Binding-site contacts:
Ligand atom CL6 contacts residue LEU144 of chain 1.B at 3.7 Å.
Ligand atom C21 contacts residue SER270 of chain 1.B at 3.7 Å.
Ligand atom C34 contacts residue PHE132 of chain 1.B at 3.7 Å (hydrophobic).
Ligand atom N10 contacts residue GLY164 of chain 1.B at 3.5 Å (h-bond).
Ligand atom N7 contacts residue PRO134 of chain 1.B at 3.2 Å.
Ligand atom O1 contacts residue SER165 of chain 1.B at 3.5 Å (h-bond).
Ligand atom C20 contacts residue SER269 of chain 1.B at 3.5 Å.
Ligand atom CL3 contacts residue TYR137 of chain 1.B at 3.7 Å.
Ligand atom C26 contacts residue PHE132 of chain 1.B at 3.6 Å (hydrophobic).
Ligand atom N9 contacts residue GLY164 of chain 1.B at 3.0 Å (h-bond).
Ligand atom C11 contacts residue ASP162 of chain 1.B at 3.7 Å.
Ligand atom C2 contacts residue SER165 of chain 1.B at 3.4 Å.
Ligand atom O12 contacts residue ASN242 of chain 1.B at 3.1 Å (h-bond).
Ligand atom C32 contacts residue SER141 of chain 1.B at 3.6 Å.
Ligand atom N10 contacts residue ASP162 of chain 1.B at 2.9 Å (salt-bridge).
Ligand atom N7 contacts residue TYR137 of chain 1.B at 3.7 Å.
Ligand atom C19 contacts residue ASN242 of chain 1.B at 3.7 Å.
Ligand atom C19 contacts residue VAL241 of chain 1.B at 3.5 Å (hydrophobic).
Ligand atom N6 contacts residue VAL167 of chain 1.B at 3.6 Å.
Ligand atom N5 contacts residue GLN169 of chain 1.B at 3.4 Å.
Ligand atom N9 contacts residue SER165 of chain 1.B at 3.7 Å.
Ligand atom CL6 contacts residue VAL145 of chain 1.B at 3.5 Å.
Ligand atom C18 contacts residue VAL268 of chain 1.B at 3.6 Å (hydrophobic).
Ligand atom C28 contacts residue ASN242 of chain 1.B at 3.6 Å.
Ligand atom N13 contacts residue ASP162 of chain 1.B at 3.1 Å (salt-bridge).
Ligand atom C33 contacts residue PHE132 of chain 1.B at 3.3 Å (hydrophobic).
Ligand atom C28 contacts residue PHE132 of chain 1.B at 3.7 Å (hydrophobic).
Ligand atom C27 contacts residue PHE132 of chain 1.B at 3.7 Å (hydrophobic).
Ligand atom C19 contacts residue PHE240 of chain 1.B at 3.7 Å (hydrophobic).
Ligand atom C18 contacts residue VAL241 of chain 1.B at 3.6 Å (hydrophobic).
Ligand atom O1 contacts residue GLY166 of chain 1.B at 3.6 Å.
Ligand atom CL6 contacts residue MET148 of chain 1.B at 3.7 Å.
Ligand atom CL3 contacts residue SER141 of chain 1.B at 3.6 Å.
Ligand atom N13 contacts residue VAL170 of chain 1.B at 3.7 Å.
Ligand atom N6 contacts residue GLN169 of chain 1.B at 2.9 Å (h-bond).
Ligand atom N6 contacts residue TYR137 of chain 1.B at 3.7 Å.
Ligand atom N6 contacts residue PRO134 of chain 1.B at 3.6 Å.
Ligand atom C20 contacts residue SER270 of chain 1.B at 3.6 Å.
Ligand atom C3 contacts residue SER165 of chain 1.B at 3.7 Å.
Ligand atom C31 contacts residue LEU144 of chain 1.B at 3.7 Å (hydrophobic).

A small-molecule ligand and the protein it binds are described below.
Small molecule (SMILES): O=C(Cn1nnnc1-c1ccccc1Cl)NNC(=O)Nc1ccc2ccn(-c3ccccc3Cl)c2c1

Sequence of chain 1.B:
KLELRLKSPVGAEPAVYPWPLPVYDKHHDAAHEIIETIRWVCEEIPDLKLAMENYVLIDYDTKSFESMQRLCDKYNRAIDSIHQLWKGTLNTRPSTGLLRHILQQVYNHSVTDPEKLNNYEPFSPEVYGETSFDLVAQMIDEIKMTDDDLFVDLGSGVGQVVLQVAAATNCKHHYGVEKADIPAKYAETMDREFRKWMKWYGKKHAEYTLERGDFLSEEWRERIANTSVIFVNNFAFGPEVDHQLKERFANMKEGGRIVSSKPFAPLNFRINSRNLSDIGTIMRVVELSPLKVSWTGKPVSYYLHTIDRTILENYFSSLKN